Sequence of chain 1.A:
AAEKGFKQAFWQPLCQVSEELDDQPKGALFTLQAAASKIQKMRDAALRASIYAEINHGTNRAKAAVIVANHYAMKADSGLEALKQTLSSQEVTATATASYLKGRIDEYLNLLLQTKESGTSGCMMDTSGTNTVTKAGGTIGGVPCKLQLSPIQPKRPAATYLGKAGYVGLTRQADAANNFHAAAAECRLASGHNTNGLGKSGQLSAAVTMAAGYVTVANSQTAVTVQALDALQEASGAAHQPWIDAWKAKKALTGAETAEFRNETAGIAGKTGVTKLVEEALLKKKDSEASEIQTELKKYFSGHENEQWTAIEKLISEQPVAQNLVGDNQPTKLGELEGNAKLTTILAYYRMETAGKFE

Binding-site contacts:
Ligand atom O5 contacts residue TYR98 of chain 1.A at 3.3 Å (h-bond).
Ligand atom O6 contacts residue LEU363 of chain 1.A at 3.9 Å.
Ligand atom C8 contacts residue SER343 of chain 1.A at 3.9 Å.
Ligand atom C3 contacts residue SER343 of chain 1.A at 3.6 Å.
Ligand atom O7 contacts residue LYS67 of chain 1.A at 3.8 Å.
Ligand atom O3 contacts residue LYS67 of chain 1.A at 3.7 Å.
Ligand atom C5 contacts residue TYR98 of chain 1.A at 3.3 Å (hydrophobic).
Ligand atom N2 contacts residue MET68 of chain 1.A at 3.6 Å (h-bond).
Ligand atom C7 contacts residue SER343 of chain 1.A at 3.8 Å.
Ligand atom C2 contacts residue GLY361 of chain 1.A at 3.5 Å.
Ligand atom O7 contacts residue ARG74 of chain 1.A at 2.9 Å (salt-bridge).
Ligand atom O5 contacts residue GLY361 of chain 1.A at 3.5 Å (h-bond).
Ligand atom C8 contacts residue MET68 of chain 1.A at 3.7 Å (hydrophobic).
Ligand atom C8 contacts residue LYS64 of chain 1.A at 3.6 Å.
Ligand atom O3 contacts residue SER343 of chain 1.A at 2.8 Å (h-bond).
Ligand atom O5 contacts residue GLU362 of chain 1.A at 3.6 Å.
Ligand atom C8 contacts residue LYS67 of chain 1.A at 3.8 Å.
Ligand atom C6 contacts residue GLU339 of chain 1.A at 3.6 Å.
Ligand atom C2 contacts residue ARG74 of chain 1.A at 3.7 Å.
Ligand atom C1 contacts residue TYR98 of chain 1.A at 3.8 Å (hydrophobic).
Ligand atom O4 contacts residue ALA71 of chain 1.A at 3.9 Å.
Ligand atom C1 contacts residue ASN289 of chain 1.A at 1.4 Å.
Ligand atom O5 contacts residue ASN289 of chain 1.A at 2.2 Å (h-bond).
Ligand atom O6 contacts residue GLY361 of chain 1.A at 3.1 Å (h-bond).
Ligand atom N2 contacts residue SER343 of chain 1.A at 3.5 Å (h-bond).
Ligand atom O6 contacts residue LYS67 of chain 1.A at 3.8 Å.
Ligand atom C3 contacts residue GLY361 of chain 1.A at 3.4 Å.
Ligand atom C7 contacts residue ASN289 of chain 1.A at 3.9 Å.
Ligand atom C1 contacts residue GLY361 of chain 1.A at 3.3 Å.
Ligand atom O7 contacts residue ALA71 of chain 1.A at 3.4 Å.
Ligand atom C5 contacts residue ASN289 of chain 1.A at 3.5 Å.
Ligand atom O4 contacts residue GLU362 of chain 1.A at 3.8 Å.
Ligand atom O3 contacts residue GLY361 of chain 1.A at 3.3 Å.
Ligand atom C2 contacts residue ASN289 of chain 1.A at 2.6 Å.
Ligand atom C6 contacts residue TYR98 of chain 1.A at 3.5 Å (hydrophobic).
Ligand atom N2 contacts residue ASN289 of chain 1.A at 3.2 Å (h-bond).
Ligand atom C3 contacts residue ASN289 of chain 1.A at 3.9 Å.
Ligand atom O6 contacts residue ARG74 of chain 1.A at 3.9 Å.
Ligand atom C6 contacts residue GLU364 of chain 1.A at 3.8 Å.
Ligand atom O4 contacts residue GLU364 of chain 1.A at 3.7 Å.

This protein binds this small molecule.
Small molecule (SMILES): CC(=O)N[C@H]1[C@H](O[C@H]2[C@H](O)[C@@H](NC(C)=O)CO[C@@H]2CO)O[C@H](CO)[C@@H](O[C@@H]2O[C@H](CO)[C@@H](O)[C@H](O[C@H]3O[C@H](CO)[C@@H](O)[C@H](O)[C@@H]3O)[C@@H]2O)[C@@H]1O